Binding-site contacts:
Ligand atom C2 contacts residue ASN259 of chain 16.I at 2.4 Å.
Ligand atom O6 contacts residue LYS115 of chain 16.H at 3.7 Å.
Ligand atom C4 contacts residue LYS115 of chain 16.H at 4.5 Å.
Ligand atom C7 contacts residue ASN259 of chain 16.I at 3.1 Å.
Ligand atom C1 contacts residue ASN259 of chain 16.I at 1.4 Å.
Ligand atom C5 contacts residue ASN259 of chain 16.I at 3.6 Å.
Ligand atom C3 contacts residue ASN259 of chain 16.I at 3.8 Å.
Ligand atom O7 contacts residue LYS181 of chain 16.H at 4.1 Å.
Ligand atom C8 contacts residue ASN259 of chain 16.I at 4.4 Å.
Ligand atom O6 contacts residue THR116 of chain 16.H at 3.5 Å.
Ligand atom O7 contacts residue ASN259 of chain 16.I at 2.8 Å (h-bond).
Ligand atom N2 contacts residue ASN259 of chain 16.I at 3.0 Å (h-bond).
Ligand atom O5 contacts residue ASN259 of chain 16.I at 2.3 Å (h-bond).
Ligand atom C4 contacts residue ASN259 of chain 16.I at 4.1 Å.
Ligand atom C8 contacts residue GLU198 of chain 16.B at 4.1 Å.
Ligand atom C6 contacts residue LYS115 of chain 16.H at 4.3 Å.
Ligand atom O5 contacts residue THR116 of chain 16.H at 4.3 Å.
Ligand atom O6 contacts residue ASN259 of chain 16.I at 4.5 Å.

The small molecule below binds the protein below.
Small molecule (SMILES): CC(=O)N[C@@H]1[C@@H](O)[C@H](O)[C@@H](CO)O[C@H]1O

Sequence of chain 16.B:
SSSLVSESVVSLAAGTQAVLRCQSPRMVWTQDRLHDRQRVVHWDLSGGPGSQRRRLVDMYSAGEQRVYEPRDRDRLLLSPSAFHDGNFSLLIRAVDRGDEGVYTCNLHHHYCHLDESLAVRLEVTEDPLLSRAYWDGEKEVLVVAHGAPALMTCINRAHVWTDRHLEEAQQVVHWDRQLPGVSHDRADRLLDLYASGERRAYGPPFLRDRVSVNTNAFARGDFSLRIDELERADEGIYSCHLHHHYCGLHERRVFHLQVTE

Sequence of chain 16.H:
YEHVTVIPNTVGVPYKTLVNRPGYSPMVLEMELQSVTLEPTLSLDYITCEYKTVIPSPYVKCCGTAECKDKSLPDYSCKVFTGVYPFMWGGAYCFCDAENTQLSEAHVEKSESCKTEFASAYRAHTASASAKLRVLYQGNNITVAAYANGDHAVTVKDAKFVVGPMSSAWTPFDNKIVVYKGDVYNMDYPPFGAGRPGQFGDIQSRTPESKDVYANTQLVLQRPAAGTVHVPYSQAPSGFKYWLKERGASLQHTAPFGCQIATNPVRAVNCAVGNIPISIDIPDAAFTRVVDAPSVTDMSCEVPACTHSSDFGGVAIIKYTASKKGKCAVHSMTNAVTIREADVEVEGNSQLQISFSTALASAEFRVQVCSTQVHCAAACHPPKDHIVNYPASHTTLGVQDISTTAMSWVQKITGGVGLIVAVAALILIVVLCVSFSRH

Sequence of chain 16.I:
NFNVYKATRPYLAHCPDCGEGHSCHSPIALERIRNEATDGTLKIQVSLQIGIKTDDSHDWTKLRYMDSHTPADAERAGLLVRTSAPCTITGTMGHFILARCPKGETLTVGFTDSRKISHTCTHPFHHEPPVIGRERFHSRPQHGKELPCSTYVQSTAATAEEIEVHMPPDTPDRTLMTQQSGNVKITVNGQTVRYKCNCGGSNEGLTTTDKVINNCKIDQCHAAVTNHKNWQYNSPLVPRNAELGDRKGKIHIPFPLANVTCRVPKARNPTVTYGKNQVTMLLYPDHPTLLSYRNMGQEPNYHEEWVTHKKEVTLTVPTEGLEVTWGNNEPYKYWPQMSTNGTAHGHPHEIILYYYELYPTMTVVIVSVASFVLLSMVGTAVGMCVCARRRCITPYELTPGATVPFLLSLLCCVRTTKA